Binding-site contacts:
Ligand atom O1 contacts residue ASP131 of chain 1.A at 2.9 Å (salt-bridge).
Ligand atom C21 contacts residue GLU238 of chain 1.A at 3.6 Å.
Ligand atom C02 contacts residue PHE211 of chain 1.A at 3.7 Å (hydrophobic).
Ligand atom C09 contacts residue TRP255 of chain 1.A at 3.8 Å (hydrophobic).
Ligand atom C07 contacts residue GLU238 of chain 1.A at 3.4 Å.
Ligand atom O2 contacts residue HIS205 of chain 1.A at 2.9 Å (h-bond).
Ligand atom O2 contacts residue GLU238 of chain 1.A at 3.3 Å (salt-bridge).
Ligand atom O2 contacts residue MN1 of chain 1.B at 2.4 Å.
Ligand atom C08 contacts residue HIS114 of chain 1.A at 3.8 Å.
Ligand atom O1 contacts residue THR133 of chain 1.A at 3.6 Å.
Ligand atom C15 contacts residue HIS212 of chain 1.A at 3.7 Å.
Ligand atom O4 contacts residue HIS114 of chain 1.A at 3.0 Å (h-bond).
Ligand atom O5 contacts residue HIS114 of chain 1.A at 2.9 Å (h-bond).
Ligand atom C04 contacts residue MN1 of chain 1.C at 3.2 Å.
Ligand atom O3 contacts residue GLU238 of chain 1.A at 2.5 Å (salt-bridge).
Ligand atom O1 contacts residue MN1 of chain 1.C at 2.1 Å.
Ligand atom C16 contacts residue HIS212 of chain 1.A at 3.5 Å.
Ligand atom N contacts residue THR203 of chain 1.A at 3.1 Å (h-bond).
Ligand atom O1 contacts residue ASP142 of chain 1.A at 3.2 Å (salt-bridge).
Ligand atom C05 contacts residue GLU238 of chain 1.A at 3.5 Å.
Ligand atom C20 contacts residue HIS212 of chain 1.A at 3.6 Å.
Ligand atom C13 contacts residue THR203 of chain 1.A at 3.4 Å.
Ligand atom C05 contacts residue ASP131 of chain 1.A at 3.6 Å.
Ligand atom C04 contacts residue MN1 of chain 1.B at 3.8 Å.
Ligand atom O2 contacts residue ASP142 of chain 1.A at 3.6 Å.
Ligand atom O3 contacts residue ASP142 of chain 1.A at 3.3 Å (salt-bridge).
Ligand atom O5 contacts residue GLU238 of chain 1.A at 3.5 Å (salt-bridge).
Ligand atom O3 contacts residue MN1 of chain 1.C at 2.3 Å.
Ligand atom C10 contacts residue TYR97 of chain 1.A at 3.4 Å (hydrophobic).
Ligand atom C21 contacts residue HIS114 of chain 1.A at 3.5 Å.
Ligand atom C08 contacts residue CYS105 of chain 1.A at 3.6 Å (hydrophobic).
Ligand atom O2 contacts residue HIS212 of chain 1.A at 2.7 Å (h-bond).
Ligand atom O3 contacts residue ASP131 of chain 1.A at 3.2 Å (salt-bridge).
Ligand atom O3 contacts residue MN1 of chain 1.B at 2.2 Å.
Ligand atom C06 contacts residue MN1 of chain 1.B at 3.3 Å.
Ligand atom C05 contacts residue MN1 of chain 1.B at 3.2 Å.
Ligand atom C06 contacts residue HIS212 of chain 1.A at 3.5 Å.
Ligand atom C05 contacts residue MN1 of chain 1.C at 3.1 Å.
Ligand atom C12 contacts residue THR203 of chain 1.A at 3.8 Å.
Ligand atom O3 contacts residue GLU269 of chain 1.A at 3.1 Å (salt-bridge).

The small molecule below binds the protein below.
Small molecule (SMILES): CO[C@@H](C(=O)NC1Cc2ccccc2C1)[C@H](O)[C@@H](O)[C@H](O)/C=C/C(C)(C)C

Sequence of chain 1.A:
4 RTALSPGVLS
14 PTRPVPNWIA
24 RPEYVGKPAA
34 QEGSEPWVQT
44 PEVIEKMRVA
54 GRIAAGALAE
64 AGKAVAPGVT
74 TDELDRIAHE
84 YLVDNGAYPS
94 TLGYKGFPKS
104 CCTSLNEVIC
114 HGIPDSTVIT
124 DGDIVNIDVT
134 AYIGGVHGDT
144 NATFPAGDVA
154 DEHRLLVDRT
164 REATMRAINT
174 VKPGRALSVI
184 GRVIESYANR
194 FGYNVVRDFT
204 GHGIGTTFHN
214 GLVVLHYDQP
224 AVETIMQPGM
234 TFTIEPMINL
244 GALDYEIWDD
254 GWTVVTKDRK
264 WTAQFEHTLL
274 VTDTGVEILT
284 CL